This protein binds this small molecule.
Small molecule (SMILES): CC(=O)N[C@H]1[C@H](O[C@H]2[C@H](O)[C@@H](NC(C)=O)CO[C@@H]2CO)O[C@H](CO)[C@@H](O[C@@H]2O[C@H](CO)[C@@H](O)[C@H](O)[C@@H]2O)[C@@H]1O

Binding-site contacts:
Ligand atom C5 contacts residue ASN99 of chain 1.A at 3.6 Å.
Ligand atom C7 contacts residue ASN99 of chain 1.A at 3.4 Å.
Ligand atom C2 contacts residue ASN99 of chain 1.A at 2.3 Å.
Ligand atom C7 contacts residue ARG188 of chain 1.A at 3.6 Å.
Ligand atom O7 contacts residue ASN99 of chain 1.A at 3.8 Å.
Ligand atom C5 contacts residue TYR124 of chain 1.A at 3.4 Å (hydrophobic).
Ligand atom C7 contacts residue GLY98 of chain 1.A at 4.1 Å.
Ligand atom C7 contacts residue ILE106 of chain 1.A at 3.6 Å (hydrophobic).
Ligand atom C4 contacts residue TYR124 of chain 1.A at 3.5 Å (hydrophobic).
Ligand atom C7 contacts residue PRO104 of chain 1.A at 4.1 Å (hydrophobic).
Ligand atom C8 contacts residue LEU97 of chain 1.A at 3.5 Å (hydrophobic).
Ligand atom C8 contacts residue ARG188 of chain 1.A at 3.6 Å.
Ligand atom C1 contacts residue ASN99 of chain 1.A at 1.4 Å.
Ligand atom O7 contacts residue ARG188 of chain 1.A at 2.9 Å (salt-bridge).
Ligand atom O5 contacts residue TYR124 of chain 1.A at 3.2 Å (h-bond).
Ligand atom O6 contacts residue GLN103 of chain 1.A at 2.4 Å (h-bond).
Ligand atom O3 contacts residue TYR124 of chain 1.A at 2.7 Å (h-bond).
Ligand atom N2 contacts residue ILE106 of chain 1.A at 3.6 Å.
Ligand atom C5 contacts residue GLN103 of chain 1.A at 3.8 Å.
Ligand atom C8 contacts residue ALA186 of chain 1.A at 3.5 Å (hydrophobic).
Ligand atom O3 contacts residue ILE106 of chain 1.A at 3.7 Å.
Ligand atom C6 contacts residue TYR124 of chain 1.A at 3.4 Å (hydrophobic).
Ligand atom C3 contacts residue ASN99 of chain 1.A at 3.7 Å.
Ligand atom O7 contacts residue THR187 of chain 1.A at 3.6 Å.
Ligand atom O6 contacts residue ILE255 of chain 1.A at 3.9 Å.
Ligand atom C8 contacts residue ILE106 of chain 1.A at 3.6 Å (hydrophobic).
Ligand atom C8 contacts residue GLY98 of chain 1.A at 3.3 Å.
Ligand atom C2 contacts residue TYR124 of chain 1.A at 4.0 Å (hydrophobic).
Ligand atom N2 contacts residue PRO104 of chain 1.A at 3.1 Å (h-bond).
Ligand atom O5 contacts residue ASN99 of chain 1.A at 2.4 Å (h-bond).
Ligand atom C1 contacts residue GLN103 of chain 1.A at 4.1 Å.
Ligand atom O5 contacts residue GLN103 of chain 1.A at 3.5 Å.
Ligand atom C2 contacts residue PRO104 of chain 1.A at 3.3 Å (hydrophobic).
Ligand atom O5 contacts residue PRO104 of chain 1.A at 3.6 Å.
Ligand atom C1 contacts residue PRO104 of chain 1.A at 3.7 Å (hydrophobic).
Ligand atom C6 contacts residue GLN103 of chain 1.A at 2.9 Å.
Ligand atom C1 contacts residue TYR124 of chain 1.A at 3.7 Å (hydrophobic).
Ligand atom N2 contacts residue ASN99 of chain 1.A at 2.8 Å (h-bond).
Ligand atom C6 contacts residue ILE255 of chain 1.A at 4.0 Å (hydrophobic).
Ligand atom C3 contacts residue TYR124 of chain 1.A at 3.5 Å (hydrophobic).

Sequence of chain 1.A:
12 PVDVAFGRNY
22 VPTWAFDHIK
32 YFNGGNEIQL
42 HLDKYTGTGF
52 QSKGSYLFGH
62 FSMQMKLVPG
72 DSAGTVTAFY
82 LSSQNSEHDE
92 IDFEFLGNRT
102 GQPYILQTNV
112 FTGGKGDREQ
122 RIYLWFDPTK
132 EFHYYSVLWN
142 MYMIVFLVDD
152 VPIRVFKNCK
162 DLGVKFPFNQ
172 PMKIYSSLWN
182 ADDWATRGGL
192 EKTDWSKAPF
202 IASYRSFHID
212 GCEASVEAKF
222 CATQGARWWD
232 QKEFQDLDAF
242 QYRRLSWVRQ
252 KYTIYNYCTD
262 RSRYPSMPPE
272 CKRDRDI